Sequence of chain 1.F:
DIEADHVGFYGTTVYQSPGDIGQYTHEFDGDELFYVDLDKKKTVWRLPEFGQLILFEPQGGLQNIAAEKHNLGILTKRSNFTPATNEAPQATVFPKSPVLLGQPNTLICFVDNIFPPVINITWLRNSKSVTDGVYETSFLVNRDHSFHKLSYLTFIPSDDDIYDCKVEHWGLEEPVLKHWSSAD

The small molecule below binds the protein below.
Small molecule (SMILES): CC(=O)N[C@@H]1[C@@H](O)[C@H](O)[C@@H](CO)O[C@H]1O

Binding-site contacts:
Ligand atom C2 contacts residue ASN122 of chain 1.F at 2.7 Å.
Ligand atom C3 contacts residue GLU170 of chain 1.F at 4.3 Å.
Ligand atom N2 contacts residue ASN122 of chain 1.F at 3.1 Å (h-bond).
Ligand atom C8 contacts residue HIS171 of chain 1.F at 4.0 Å.
Ligand atom C8 contacts residue GLU170 of chain 1.F at 4.3 Å.
Ligand atom C8 contacts residue TRP172 of chain 1.F at 4.2 Å (hydrophobic).
Ligand atom C7 contacts residue TRP172 of chain 1.F at 4.3 Å (hydrophobic).
Ligand atom N2 contacts residue GLU170 of chain 1.F at 3.6 Å (salt-bridge).
Ligand atom C4 contacts residue ASN122 of chain 1.F at 4.3 Å.
Ligand atom O7 contacts residue TRP172 of chain 1.F at 3.4 Å (h-bond).
Ligand atom C7 contacts residue ASN122 of chain 1.F at 4.1 Å.
Ligand atom O3 contacts residue GLU170 of chain 1.F at 4.0 Å.
Ligand atom C2 contacts residue GLU170 of chain 1.F at 3.4 Å.
Ligand atom O5 contacts residue ASN122 of chain 1.F at 2.4 Å (h-bond).
Ligand atom C1 contacts residue ASN122 of chain 1.F at 1.4 Å.
Ligand atom O7 contacts residue ASN122 of chain 1.F at 4.2 Å.
Ligand atom C5 contacts residue ASN122 of chain 1.F at 3.6 Å.
Ligand atom C7 contacts residue GLU170 of chain 1.F at 4.5 Å.
Ligand atom C3 contacts residue ASN122 of chain 1.F at 4.0 Å.
Ligand atom C1 contacts residue GLU170 of chain 1.F at 4.1 Å.